A small-molecule ligand and the protein it binds are described below.
Small molecule (SMILES): OC[C@H]1O[C@H](O)[C@@H](O)[C@@H](O)[C@@H]1O

Binding-site contacts:
Ligand atom C5 contacts residue TRP10 of chain 1.A at 3.8 Å (hydrophobic).
Ligand atom O2 contacts residue TRP10 of chain 1.A at 2.4 Å (h-bond).
Ligand atom O2 contacts residue PRO9 of chain 1.A at 3.1 Å.
Ligand atom O3 contacts residue PRO9 of chain 1.A at 4.0 Å.
Ligand atom C3 contacts residue TRP10 of chain 1.A at 3.9 Å (hydrophobic).
Ligand atom C4 contacts residue TRP10 of chain 1.A at 4.1 Å (hydrophobic).
Ligand atom O2 contacts residue SER8 of chain 1.A at 4.0 Å.
Ligand atom C1 contacts residue TRP10 of chain 1.A at 1.5 Å (hydrophobic).
Ligand atom O5 contacts residue TRP10 of chain 1.A at 2.5 Å.
Ligand atom C2 contacts residue PRO9 of chain 1.A at 4.4 Å (hydrophobic).
Ligand atom O3 contacts residue TRP10 of chain 1.A at 3.8 Å.
Ligand atom C2 contacts residue TRP10 of chain 1.A at 2.7 Å (hydrophobic).
Ligand atom O5 contacts residue LYS46 of chain 1.A at 4.0 Å.

Sequence of chain 1.A:
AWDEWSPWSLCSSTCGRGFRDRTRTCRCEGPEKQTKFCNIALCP